Sequence of chain 1.D:
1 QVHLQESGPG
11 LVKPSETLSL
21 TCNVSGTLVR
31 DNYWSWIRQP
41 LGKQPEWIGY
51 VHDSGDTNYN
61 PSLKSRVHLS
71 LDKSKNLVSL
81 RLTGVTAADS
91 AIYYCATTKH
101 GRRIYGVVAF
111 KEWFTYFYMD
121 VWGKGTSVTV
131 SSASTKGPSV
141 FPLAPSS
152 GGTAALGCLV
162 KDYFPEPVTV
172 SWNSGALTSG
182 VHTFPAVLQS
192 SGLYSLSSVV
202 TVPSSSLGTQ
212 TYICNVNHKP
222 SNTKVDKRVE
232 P

This protein binds this small molecule.
Small molecule (SMILES): CC(=O)N[C@H]1[C@H](O[C@H]2[C@H](O)[C@@H](NC(C)=O)CO[C@@H]2CO)O[C@H](CO)[C@@H](O[C@@H]2O[C@H](CO)[C@@H](O)[C@H](O[C@H]3O[C@H](CO)[C@@H](O)[C@H](O)[C@@H]3O)[C@@H]2O)[C@@H]1O

Sequence of chain 1.C:
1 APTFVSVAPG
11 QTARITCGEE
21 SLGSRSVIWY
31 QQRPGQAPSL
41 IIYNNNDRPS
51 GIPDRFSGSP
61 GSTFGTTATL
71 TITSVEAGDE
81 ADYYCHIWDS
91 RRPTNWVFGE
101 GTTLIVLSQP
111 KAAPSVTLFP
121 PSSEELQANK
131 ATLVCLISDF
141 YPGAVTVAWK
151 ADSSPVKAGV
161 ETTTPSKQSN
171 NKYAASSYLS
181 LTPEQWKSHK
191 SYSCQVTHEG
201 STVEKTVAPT

Sequence of chain 1.A:
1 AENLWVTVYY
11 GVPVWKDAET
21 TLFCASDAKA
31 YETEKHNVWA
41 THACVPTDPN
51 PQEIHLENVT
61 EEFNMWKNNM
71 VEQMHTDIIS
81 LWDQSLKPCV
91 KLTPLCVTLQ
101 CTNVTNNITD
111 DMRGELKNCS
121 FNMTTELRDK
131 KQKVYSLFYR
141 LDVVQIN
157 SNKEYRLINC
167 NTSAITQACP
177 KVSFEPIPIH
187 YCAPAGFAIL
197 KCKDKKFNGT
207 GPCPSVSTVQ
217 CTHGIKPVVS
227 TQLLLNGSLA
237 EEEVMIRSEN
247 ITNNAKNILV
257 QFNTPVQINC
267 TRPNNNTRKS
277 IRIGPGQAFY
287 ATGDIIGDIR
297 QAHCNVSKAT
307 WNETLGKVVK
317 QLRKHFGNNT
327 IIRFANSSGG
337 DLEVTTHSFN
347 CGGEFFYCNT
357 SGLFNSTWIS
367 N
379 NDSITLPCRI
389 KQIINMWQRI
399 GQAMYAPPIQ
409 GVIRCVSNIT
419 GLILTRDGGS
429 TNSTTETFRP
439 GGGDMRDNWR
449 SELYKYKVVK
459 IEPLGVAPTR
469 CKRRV

Binding-site contacts:
Ligand atom O6 contacts residue ILE108 of chain 1.A at 3.3 Å.
Ligand atom O5 contacts residue ILE108 of chain 1.A at 3.2 Å.
Ligand atom N2 contacts residue ASN107 of chain 1.A at 2.9 Å (h-bond).
Ligand atom O3 contacts residue ARG102 of chain 1.D at 3.3 Å (salt-bridge).
Ligand atom O4 contacts residue ARG102 of chain 1.D at 3.3 Å (salt-bridge).
Ligand atom C7 contacts residue ASN107 of chain 1.A at 3.2 Å.
Ligand atom C1 contacts residue ASN107 of chain 1.A at 1.4 Å.
Ligand atom C4 contacts residue ARG102 of chain 1.D at 3.5 Å.
Ligand atom O2 contacts residue TYR33 of chain 1.D at 3.1 Å (h-bond).
Ligand atom C7 contacts residue ASP89 of chain 1.C at 4.1 Å.
Ligand atom N2 contacts residue THR94 of chain 1.C at 3.4 Å (h-bond).
Ligand atom C4 contacts residue ASP56 of chain 1.D at 4.1 Å.
Ligand atom O4 contacts residue ASP56 of chain 1.D at 3.8 Å.
Ligand atom C3 contacts residue ARG102 of chain 1.D at 4.0 Å.
Ligand atom C5 contacts residue ASP56 of chain 1.D at 3.8 Å.
Ligand atom C6 contacts residue THR109 of chain 1.A at 3.9 Å.
Ligand atom C7 contacts residue PHE114 of chain 1.D at 3.9 Å (hydrophobic).
Ligand atom O6 contacts residue THR115 of chain 1.D at 3.6 Å.
Ligand atom C2 contacts residue ASN107 of chain 1.A at 2.5 Å.
Ligand atom O5 contacts residue ASN107 of chain 1.A at 2.3 Å (h-bond).
Ligand atom O7 contacts residue PHE114 of chain 1.D at 3.4 Å.
Ligand atom C3 contacts residue ASP56 of chain 1.D at 3.9 Å.
Ligand atom C6 contacts residue THR115 of chain 1.D at 3.6 Å.
Ligand atom C2 contacts residue THR94 of chain 1.C at 4.1 Å.
Ligand atom C3 contacts residue ASN107 of chain 1.A at 3.8 Å.
Ligand atom C6 contacts residue THR115 of chain 1.D at 4.0 Å.
Ligand atom C7 contacts residue ASN58 of chain 1.D at 4.2 Å.
Ligand atom C3 contacts residue THR94 of chain 1.C at 3.7 Å.
Ligand atom C5 contacts residue ILE108 of chain 1.A at 3.6 Å (hydrophobic).
Ligand atom O7 contacts residue ASN58 of chain 1.D at 3.0 Å (h-bond).
Ligand atom C1 contacts residue ILE108 of chain 1.A at 3.9 Å (hydrophobic).
Ligand atom O6 contacts residue THR115 of chain 1.D at 3.1 Å (h-bond).
Ligand atom O3 contacts residue THR94 of chain 1.C at 4.0 Å.
Ligand atom C6 contacts residue ILE108 of chain 1.A at 3.6 Å (hydrophobic).
Ligand atom O7 contacts residue ASN107 of chain 1.A at 3.0 Å (h-bond).
Ligand atom C8 contacts residue PHE114 of chain 1.D at 3.8 Å (hydrophobic).
Ligand atom C8 contacts residue TRP88 of chain 1.C at 3.8 Å (hydrophobic).
Ligand atom C5 contacts residue ASN107 of chain 1.A at 3.6 Å.
Ligand atom C8 contacts residue ASP89 of chain 1.C at 3.2 Å.
Ligand atom C8 contacts residue ARG92 of chain 1.C at 3.8 Å.